Binding-site contacts:
Ligand atom C19 contacts residue LEU286 of chain 1.E at 3.5 Å (hydrophobic).
Ligand atom C6 contacts residue THR290 of chain 1.E at 4.1 Å.
Ligand atom C6 contacts residue PHE293 of chain 1.E at 3.4 Å (hydrophobic).
Ligand atom C3 contacts residue TYR368 of chain 1.E at 3.9 Å (hydrophobic).
Ligand atom C5 contacts residue PHE293 of chain 1.E at 4.0 Å (hydrophobic).
Ligand atom C15 contacts residue PHE282 of chain 1.E at 4.1 Å (hydrophobic).
Ligand atom O4 contacts residue SER266 of chain 1.E at 3.1 Å (h-bond).
Ligand atom CL1 contacts residue HIS271 of chain 1.E at 3.3 Å.
Ligand atom O2 contacts residue PHE361 of chain 1.E at 3.0 Å.
Ligand atom C7 contacts residue MET456 of chain 1.E at 3.5 Å (hydrophobic).
Ligand atom C10 contacts residue PHE263 of chain 1.E at 3.5 Å (hydrophobic).
Ligand atom C9 contacts residue PHE263 of chain 1.E at 4.1 Å (hydrophobic).
Ligand atom O4 contacts residue VAL289 of chain 1.E at 3.6 Å.
Ligand atom C15 contacts residue PHE270 of chain 1.E at 3.5 Å (hydrophobic).
Ligand atom C16 contacts residue HIS271 of chain 1.E at 3.9 Å.
Ligand atom C2 contacts residue PHE361 of chain 1.E at 4.0 Å (hydrophobic).
Ligand atom C3 contacts residue ILE364 of chain 1.E at 4.0 Å (hydrophobic).
Ligand atom CL1 contacts residue PHE270 of chain 1.E at 3.1 Å.
Ligand atom C12 contacts residue SER266 of chain 1.E at 4.0 Å.
Ligand atom O2 contacts residue MET456 of chain 1.E at 3.0 Å.
Ligand atom C1 contacts residue TRP372 of chain 1.E at 3.8 Å (hydrophobic).
Ligand atom CL1 contacts residue PHE201 of chain 1.E at 4.1 Å.
Ligand atom C5 contacts residue TRP372 of chain 1.E at 4.1 Å (hydrophobic).
Ligand atom O3 contacts residue PHE293 of chain 1.E at 3.9 Å.
Ligand atom C20 contacts residue VAL289 of chain 1.E at 3.8 Å (hydrophobic).
Ligand atom C6 contacts residue TRP372 of chain 1.E at 3.8 Å (hydrophobic).
Ligand atom C17 contacts residue HIS271 of chain 1.E at 3.9 Å.
Ligand atom C11 contacts residue VAL289 of chain 1.E at 4.1 Å (hydrophobic).
Ligand atom C19 contacts residue VAL289 of chain 1.E at 3.2 Å (hydrophobic).
Ligand atom O1 contacts residue THR290 of chain 1.E at 3.9 Å.
Ligand atom C4 contacts residue PHE361 of chain 1.E at 4.0 Å (hydrophobic).
Ligand atom C2 contacts residue THR290 of chain 1.E at 4.1 Å.
Ligand atom C4 contacts residue MET456 of chain 1.E at 3.8 Å (hydrophobic).
Ligand atom C11 contacts residue PHE263 of chain 1.E at 4.0 Å (hydrophobic).
Ligand atom C16 contacts residue PHE270 of chain 1.E at 4.0 Å (hydrophobic).
Ligand atom C3 contacts residue THR290 of chain 1.E at 3.1 Å.
Ligand atom C1 contacts residue LEU369 of chain 1.E at 3.8 Å (hydrophobic).
Ligand atom C7 contacts residue LEU452 of chain 1.E at 3.6 Å (hydrophobic).
Ligand atom C18 contacts residue PHE267 of chain 1.E at 4.0 Å (hydrophobic).
Ligand atom C7 contacts residue TRP372 of chain 1.E at 3.4 Å (hydrophobic).

Sequence of chain 1.E:
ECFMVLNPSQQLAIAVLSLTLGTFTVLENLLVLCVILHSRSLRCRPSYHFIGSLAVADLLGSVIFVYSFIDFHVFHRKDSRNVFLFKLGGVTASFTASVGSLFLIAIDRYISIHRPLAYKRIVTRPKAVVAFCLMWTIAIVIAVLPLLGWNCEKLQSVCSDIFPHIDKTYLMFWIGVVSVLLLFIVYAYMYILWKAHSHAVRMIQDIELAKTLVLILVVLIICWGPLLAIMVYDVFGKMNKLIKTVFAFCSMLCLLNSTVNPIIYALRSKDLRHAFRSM

A small-molecule ligand and the protein it binds are described below.
Small molecule (SMILES): CC(C)OC(=O)C(C)(C)Oc1ccc(C(=O)c2ccc(Cl)cc2)cc1